Sequence of chain 1.D:
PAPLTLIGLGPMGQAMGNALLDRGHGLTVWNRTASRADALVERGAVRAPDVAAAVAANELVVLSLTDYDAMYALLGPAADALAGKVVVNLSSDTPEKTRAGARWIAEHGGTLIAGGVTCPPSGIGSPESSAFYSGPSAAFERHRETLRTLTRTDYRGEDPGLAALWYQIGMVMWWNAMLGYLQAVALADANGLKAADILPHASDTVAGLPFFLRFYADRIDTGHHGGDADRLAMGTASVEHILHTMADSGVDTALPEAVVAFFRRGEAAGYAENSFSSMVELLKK

Binding-site contacts:
Ligand atom CAG contacts residue PRO123 of chain 1.D at 3.6 Å (hydrophobic).
Ligand atom CAM contacts residue ASP233 of chain 1.C at 4.1 Å.
Ligand atom CAD contacts residue MET174 of chain 1.D at 3.8 Å (hydrophobic).
Ligand atom NAC contacts residue TRP177 of chain 1.D at 4.0 Å.
Ligand atom NAC contacts residue PRO123 of chain 1.D at 3.8 Å.
Ligand atom CAD contacts residue NDP1 of chain 1.L at 3.8 Å.
Ligand atom FAA contacts residue TYR170 of chain 1.D at 3.1 Å.
Ligand atom CAF contacts residue NDP1 of chain 1.L at 3.6 Å.
Ligand atom FAB contacts residue TYR219 of chain 1.C at 3.2 Å.
Ligand atom CAI contacts residue NDP1 of chain 1.L at 3.4 Å.
Ligand atom CAG contacts residue TRP177 of chain 1.D at 4.3 Å (hydrophobic).
Ligand atom NAC contacts residue PHE215 of chain 1.C at 3.5 Å.
Ligand atom CAG contacts residue CYS122 of chain 1.D at 3.6 Å (hydrophobic).
Ligand atom CAE contacts residue CYS122 of chain 1.D at 4.3 Å (hydrophobic).
Ligand atom CAG contacts residue THR121 of chain 1.D at 4.0 Å.
Ligand atom CAM contacts residue TRP178 of chain 1.D at 3.9 Å (hydrophobic).
Ligand atom NAC contacts residue NDP1 of chain 1.L at 4.2 Å.
Ligand atom CAK contacts residue TRP177 of chain 1.D at 3.7 Å (hydrophobic).
Ligand atom CAF contacts residue TRP177 of chain 1.D at 4.1 Å (hydrophobic).
Ligand atom FAA contacts residue MET174 of chain 1.D at 3.6 Å.
Ligand atom CAI contacts residue TYR170 of chain 1.D at 4.3 Å (hydrophobic).
Ligand atom CAH contacts residue NDP1 of chain 1.L at 3.6 Å.
Ligand atom FAB contacts residue TRP177 of chain 1.D at 3.8 Å.
Ligand atom CAE contacts residue THR121 of chain 1.D at 4.1 Å.
Ligand atom CAJ contacts residue NDP1 of chain 1.L at 4.2 Å.
Ligand atom NAC contacts residue CYS122 of chain 1.D at 4.1 Å.
Ligand atom FAA contacts residue NDP1 of chain 1.L at 3.2 Å.
Ligand atom CAG contacts residue PHE215 of chain 1.C at 3.6 Å (hydrophobic).
Ligand atom FAB contacts residue PHE279 of chain 1.C at 3.7 Å.
Ligand atom CAL contacts residue NDP1 of chain 1.L at 4.1 Å.
Ligand atom CAI contacts residue MET174 of chain 1.D at 4.0 Å (hydrophobic).
Ligand atom CAM contacts residue MET237 of chain 1.C at 3.9 Å (hydrophobic).
Ligand atom CAH contacts residue TRP177 of chain 1.D at 4.0 Å (hydrophobic).
Ligand atom CAL contacts residue TRP178 of chain 1.D at 3.9 Å (hydrophobic).
Ligand atom FAB contacts residue ASP233 of chain 1.C at 3.4 Å.
Ligand atom CAE contacts residue TRP177 of chain 1.D at 4.0 Å (hydrophobic).
Ligand atom CAL contacts residue MET237 of chain 1.C at 3.8 Å (hydrophobic).
Ligand atom CAK contacts residue ASP233 of chain 1.C at 4.1 Å.
Ligand atom CAJ contacts residue TRP177 of chain 1.D at 3.4 Å (hydrophobic).
Ligand atom CAE contacts residue MET174 of chain 1.D at 4.2 Å (hydrophobic).

Sequence of chain 1.C:
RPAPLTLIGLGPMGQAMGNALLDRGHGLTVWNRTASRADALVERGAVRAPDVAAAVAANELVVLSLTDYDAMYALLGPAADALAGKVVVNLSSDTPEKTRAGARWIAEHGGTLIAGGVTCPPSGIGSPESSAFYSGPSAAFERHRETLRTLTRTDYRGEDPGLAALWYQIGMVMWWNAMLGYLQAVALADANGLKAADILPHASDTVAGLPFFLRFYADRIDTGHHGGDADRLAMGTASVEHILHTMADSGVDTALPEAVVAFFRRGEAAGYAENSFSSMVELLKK

This small molecule binds to this protein.
Small molecule (SMILES): Fc1ccc(F)c(C2=NCCC2)c1